This small molecule binds to this protein.
Small molecule (SMILES): CC(=O)N[C@@H]1[C@@H](O)[C@H](O)[C@@H](CO)O[C@H]1O

Sequence of chain 1.M:
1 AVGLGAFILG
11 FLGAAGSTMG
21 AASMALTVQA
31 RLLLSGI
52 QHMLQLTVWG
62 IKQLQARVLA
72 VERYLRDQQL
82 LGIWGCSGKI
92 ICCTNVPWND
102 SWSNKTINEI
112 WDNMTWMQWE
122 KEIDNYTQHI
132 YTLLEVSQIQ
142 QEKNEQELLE

Binding-site contacts:
Ligand atom C1 contacts residue ASN100 of chain 1.M at 1.4 Å.
Ligand atom N2 contacts residue TRP103 of chain 1.M at 4.3 Å.
Ligand atom C8 contacts residue SER102 of chain 1.M at 3.5 Å.
Ligand atom O5 contacts residue ASN100 of chain 1.M at 2.4 Å (h-bond).
Ligand atom N2 contacts residue ASN100 of chain 1.M at 2.8 Å (h-bond).
Ligand atom C2 contacts residue ASN100 of chain 1.M at 2.4 Å.
Ligand atom C3 contacts residue ASN100 of chain 1.M at 3.6 Å.
Ligand atom N2 contacts residue SER102 of chain 1.M at 4.3 Å.
Ligand atom C5 contacts residue ASN100 of chain 1.M at 3.6 Å.
Ligand atom C8 contacts residue TYR127 of chain 1.M at 4.5 Å (hydrophobic).
Ligand atom C4 contacts residue ASN100 of chain 1.M at 4.1 Å.
Ligand atom C7 contacts residue ASN100 of chain 1.M at 3.8 Å.
Ligand atom O7 contacts residue ASN100 of chain 1.M at 4.4 Å.
Ligand atom C8 contacts residue TRP103 of chain 1.M at 4.1 Å (hydrophobic).
Ligand atom C7 contacts residue SER102 of chain 1.M at 3.5 Å.
Ligand atom O7 contacts residue SER102 of chain 1.M at 2.8 Å (h-bond).